The small molecule below binds the protein below.
Small molecule (SMILES): Nc1ccn([C@@H]2O[C@H](CO[P](=O)(O)O[C@H]3[C@@H](O)[C@H](n4ccc(=O)[nH]c4=O)O[C@@H]3CO[P](=O)(O)O[C@H]3[C@@H](O)[C@H](n4cnc5c(=O)nc(N)[nH]c54)O[C@@H]3CO[P](=O)(O)O[C@H]3[C@@H](O)[C@H](n4cnc5c(N)ncnc54)O[C@@H]3CO[P](=O)(O)O[C@H]3[C@@H](O)[C@H](n4cnc5c(=O)[nH]c(N)nc54)O[C@@H]3CO[P](=O)(O)O[P](=O)(O)OP(=O)(O)O)[C@@H](O)[C@H]2O)c(=O)n1

Binding-site contacts:
Ligand atom OP1 contacts residue GLN688 of chain 1.U at 3.2 Å (h-bond).
Ligand atom C4' contacts residue HIS1237 of chain 1.U at 3.5 Å.
Ligand atom C6 contacts residue MET932 of chain 1.V at 3.3 Å (hydrophobic).
Ligand atom O5' contacts residue LYS1073 of chain 1.U at 3.2 Å (salt-bridge).
Ligand atom C5' contacts residue LYS1073 of chain 1.U at 3.4 Å.
Ligand atom C2' contacts residue MET932 of chain 1.V at 3.1 Å (hydrophobic).
Ligand atom O3G contacts residue ASP528 of chain 1.X at 3.1 Å (salt-bridge).
Ligand atom O2' contacts residue ARG425 of chain 1.V at 2.1 Å (salt-bridge).
Ligand atom O3' contacts residue ASN458 of chain 1.V at 2.8 Å (h-bond).
Ligand atom C4' contacts residue GLN513 of chain 1.U at 3.5 Å.
Ligand atom P contacts residue LYS1073 of chain 1.U at 2.9 Å.
Ligand atom O2' contacts residue MET932 of chain 1.V at 3.6 Å.
Ligand atom C2 contacts residue MET932 of chain 1.V at 3.3 Å (hydrophobic).
Ligand atom O2 contacts residue PRO427 of chain 1.V at 3.2 Å.
Ligand atom O3G contacts residue ASP529 of chain 1.X at 3.5 Å.
Ligand atom C5' contacts residue GLN513 of chain 1.U at 3.2 Å.
Ligand atom OP2 contacts residue ASN568 of chain 1.U at 3.4 Å (h-bond).
Ligand atom O2 contacts residue MET932 of chain 1.V at 3.6 Å.
Ligand atom O2A contacts residue ASN568 of chain 1.U at 3.5 Å (h-bond).
Ligand atom O1G contacts residue ARG540 of chain 1.U at 3.2 Å (salt-bridge).
Ligand atom OP1 contacts residue LYS1073 of chain 1.U at 1.6 Å (salt-bridge).
Ligand atom O2' contacts residue ASN458 of chain 1.V at 2.7 Å (h-bond).
Ligand atom OP1 contacts residue ARG529 of chain 1.U at 2.5 Å (salt-bridge).
Ligand atom P contacts residue ARG529 of chain 1.U at 3.5 Å.
Ligand atom OP1 contacts residue MG1 of chain 1.JA at 2.6 Å.
Ligand atom C4 contacts residue MET932 of chain 1.V at 3.4 Å (hydrophobic).
Ligand atom C5 contacts residue MET932 of chain 1.V at 3.4 Å (hydrophobic).
Ligand atom OP2 contacts residue GLU565 of chain 1.U at 3.5 Å (salt-bridge).
Ligand atom O6 contacts residue ASP529 of chain 1.X at 2.9 Å (salt-bridge).
Ligand atom OP1 contacts residue ASP460 of chain 1.V at 2.9 Å (salt-bridge).
Ligand atom C5' contacts residue HIS1237 of chain 1.U at 3.4 Å.
Ligand atom OP1 contacts residue LYS1065 of chain 1.U at 3.5 Å (salt-bridge).
Ligand atom O3' contacts residue LYS1065 of chain 1.U at 3.1 Å (salt-bridge).
Ligand atom C2' contacts residue ARG425 of chain 1.V at 3.5 Å.
Ligand atom O2' contacts residue ASP464 of chain 1.V at 3.1 Å (salt-bridge).
Ligand atom N3 contacts residue MET932 of chain 1.V at 3.4 Å (h-bond).
Ligand atom C4' contacts residue ASP464 of chain 1.V at 3.3 Å.
Ligand atom O2G contacts residue ARG540 of chain 1.U at 3.1 Å (salt-bridge).
Ligand atom O4' contacts residue GLN513 of chain 1.U at 3.5 Å (h-bond).
Ligand atom N1 contacts residue MET932 of chain 1.V at 3.2 Å (h-bond).

Sequence of chain 1.U:
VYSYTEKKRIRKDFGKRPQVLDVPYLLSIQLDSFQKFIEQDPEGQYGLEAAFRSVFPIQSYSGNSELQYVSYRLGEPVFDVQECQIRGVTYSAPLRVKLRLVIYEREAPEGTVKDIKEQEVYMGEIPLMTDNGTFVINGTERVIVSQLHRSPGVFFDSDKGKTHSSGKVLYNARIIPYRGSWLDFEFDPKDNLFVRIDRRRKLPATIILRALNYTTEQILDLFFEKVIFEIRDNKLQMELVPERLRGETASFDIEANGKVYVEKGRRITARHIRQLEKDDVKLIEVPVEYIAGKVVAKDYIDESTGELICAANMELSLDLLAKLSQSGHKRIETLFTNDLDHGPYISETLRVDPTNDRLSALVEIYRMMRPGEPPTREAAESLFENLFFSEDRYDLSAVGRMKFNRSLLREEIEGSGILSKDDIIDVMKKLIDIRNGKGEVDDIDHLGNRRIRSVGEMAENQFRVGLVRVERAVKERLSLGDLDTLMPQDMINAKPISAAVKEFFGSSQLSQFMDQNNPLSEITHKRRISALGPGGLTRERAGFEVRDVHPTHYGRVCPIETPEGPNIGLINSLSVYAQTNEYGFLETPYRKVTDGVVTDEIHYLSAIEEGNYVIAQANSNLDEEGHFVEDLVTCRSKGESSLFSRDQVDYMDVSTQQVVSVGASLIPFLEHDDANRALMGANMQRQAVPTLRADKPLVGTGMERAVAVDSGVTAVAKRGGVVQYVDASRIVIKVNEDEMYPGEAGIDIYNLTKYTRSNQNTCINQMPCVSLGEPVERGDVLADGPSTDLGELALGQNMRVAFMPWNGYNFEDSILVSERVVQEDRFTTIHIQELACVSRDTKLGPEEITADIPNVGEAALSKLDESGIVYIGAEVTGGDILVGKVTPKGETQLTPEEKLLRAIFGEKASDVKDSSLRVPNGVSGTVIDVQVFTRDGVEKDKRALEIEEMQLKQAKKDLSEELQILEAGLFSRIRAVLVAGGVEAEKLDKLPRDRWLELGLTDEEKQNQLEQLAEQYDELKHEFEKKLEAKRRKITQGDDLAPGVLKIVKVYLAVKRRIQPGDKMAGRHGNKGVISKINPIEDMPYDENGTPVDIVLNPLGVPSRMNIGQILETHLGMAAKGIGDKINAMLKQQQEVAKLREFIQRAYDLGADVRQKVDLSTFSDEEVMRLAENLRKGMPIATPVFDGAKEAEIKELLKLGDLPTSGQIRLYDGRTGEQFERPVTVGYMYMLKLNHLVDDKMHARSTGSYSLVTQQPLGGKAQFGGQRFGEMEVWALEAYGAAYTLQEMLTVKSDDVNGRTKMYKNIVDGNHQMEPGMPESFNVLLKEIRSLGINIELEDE

Sequence of chain 1.V:
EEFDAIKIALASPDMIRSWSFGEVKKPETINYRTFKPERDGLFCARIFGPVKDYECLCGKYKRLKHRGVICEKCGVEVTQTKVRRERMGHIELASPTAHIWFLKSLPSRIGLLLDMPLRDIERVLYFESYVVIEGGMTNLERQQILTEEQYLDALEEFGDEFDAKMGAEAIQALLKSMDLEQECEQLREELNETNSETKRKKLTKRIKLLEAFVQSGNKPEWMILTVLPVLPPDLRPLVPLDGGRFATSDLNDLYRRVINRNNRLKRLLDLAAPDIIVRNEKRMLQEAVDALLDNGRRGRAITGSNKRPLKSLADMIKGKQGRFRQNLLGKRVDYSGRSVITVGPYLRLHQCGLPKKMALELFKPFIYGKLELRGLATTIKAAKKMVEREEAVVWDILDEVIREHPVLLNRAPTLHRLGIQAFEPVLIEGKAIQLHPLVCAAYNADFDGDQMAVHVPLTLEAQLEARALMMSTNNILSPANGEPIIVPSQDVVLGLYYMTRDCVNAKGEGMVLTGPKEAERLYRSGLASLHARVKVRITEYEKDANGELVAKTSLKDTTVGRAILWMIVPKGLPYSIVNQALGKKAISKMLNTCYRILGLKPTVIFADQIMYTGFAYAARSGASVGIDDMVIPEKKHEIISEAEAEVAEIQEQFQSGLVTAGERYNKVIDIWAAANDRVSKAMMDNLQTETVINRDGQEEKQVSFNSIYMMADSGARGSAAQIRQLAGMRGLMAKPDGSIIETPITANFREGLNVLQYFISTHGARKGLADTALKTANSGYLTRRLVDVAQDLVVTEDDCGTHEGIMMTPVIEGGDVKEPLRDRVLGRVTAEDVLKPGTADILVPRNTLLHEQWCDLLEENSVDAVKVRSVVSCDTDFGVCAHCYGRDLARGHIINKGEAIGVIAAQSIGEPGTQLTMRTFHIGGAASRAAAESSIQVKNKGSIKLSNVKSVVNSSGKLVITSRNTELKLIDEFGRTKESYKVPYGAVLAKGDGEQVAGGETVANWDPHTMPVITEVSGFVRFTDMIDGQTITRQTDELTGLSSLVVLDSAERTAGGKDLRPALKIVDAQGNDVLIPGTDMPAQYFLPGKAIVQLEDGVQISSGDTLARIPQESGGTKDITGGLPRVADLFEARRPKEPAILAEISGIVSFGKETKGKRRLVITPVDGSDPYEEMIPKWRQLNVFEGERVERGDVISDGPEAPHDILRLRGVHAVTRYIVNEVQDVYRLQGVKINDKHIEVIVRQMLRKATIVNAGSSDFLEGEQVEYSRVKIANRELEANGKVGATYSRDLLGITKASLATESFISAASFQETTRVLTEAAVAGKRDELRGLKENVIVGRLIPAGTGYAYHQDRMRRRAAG

Sequence of chain 1.X:
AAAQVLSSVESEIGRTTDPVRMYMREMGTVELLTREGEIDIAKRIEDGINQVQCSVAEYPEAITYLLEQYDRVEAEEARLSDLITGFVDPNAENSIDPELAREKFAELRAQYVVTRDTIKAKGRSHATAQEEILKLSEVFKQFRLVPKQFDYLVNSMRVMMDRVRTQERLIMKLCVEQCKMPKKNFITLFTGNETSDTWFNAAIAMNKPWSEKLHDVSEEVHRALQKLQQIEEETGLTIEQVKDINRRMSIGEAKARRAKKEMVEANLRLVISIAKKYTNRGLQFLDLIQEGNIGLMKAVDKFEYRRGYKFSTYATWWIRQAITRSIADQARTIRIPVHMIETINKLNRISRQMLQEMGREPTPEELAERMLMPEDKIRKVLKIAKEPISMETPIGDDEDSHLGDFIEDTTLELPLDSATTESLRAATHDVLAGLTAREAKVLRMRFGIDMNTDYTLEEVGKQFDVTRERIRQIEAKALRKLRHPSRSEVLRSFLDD